Sequence of chain 38.B:
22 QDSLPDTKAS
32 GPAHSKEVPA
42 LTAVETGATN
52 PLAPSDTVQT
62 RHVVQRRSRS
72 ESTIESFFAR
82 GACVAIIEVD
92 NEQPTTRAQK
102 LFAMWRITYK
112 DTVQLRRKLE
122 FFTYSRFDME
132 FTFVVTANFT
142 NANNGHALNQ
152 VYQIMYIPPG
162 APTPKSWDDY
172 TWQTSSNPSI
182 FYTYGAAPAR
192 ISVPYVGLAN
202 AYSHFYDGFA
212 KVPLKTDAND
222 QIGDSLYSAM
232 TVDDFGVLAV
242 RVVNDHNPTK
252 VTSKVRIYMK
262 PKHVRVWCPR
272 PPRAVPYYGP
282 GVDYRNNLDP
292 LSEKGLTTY

Binding-site contacts:
Ligand atom N4 contacts residue ILE192 of chain 38.B at 3.6 Å.
Ligand atom C21 contacts residue TYR203 of chain 38.B at 3.8 Å (hydrophobic).
Ligand atom C1 contacts residue PRO179 of chain 38.B at 3.9 Å (hydrophobic).
Ligand atom N4 contacts residue LEU239 of chain 38.B at 3.8 Å.
Ligand atom C4 contacts residue TYR157 of chain 38.B at 3.4 Å (hydrophobic).
Ligand atom C22 contacts residue PHE236 of chain 38.B at 3.9 Å (hydrophobic).
Ligand atom C10 contacts residue VAL194 of chain 38.B at 3.7 Å (hydrophobic).
Ligand atom C1 contacts residue ILE155 of chain 38.B at 3.7 Å (hydrophobic).
Ligand atom C19 contacts residue TYR110 of chain 38.B at 3.7 Å (hydrophobic).
Ligand atom C11 contacts residue VAL194 of chain 38.B at 3.7 Å (hydrophobic).
Ligand atom C11 contacts residue TYR157 of chain 38.B at 3.6 Å (hydrophobic).
Ligand atom C3 contacts residue TYR157 of chain 38.B at 3.5 Å (hydrophobic).
Ligand atom C22 contacts residue TYR203 of chain 38.B at 3.5 Å (hydrophobic).
Ligand atom C4 contacts residue ALA24 of chain 38.D at 3.8 Å (hydrophobic).
Ligand atom C23 contacts residue PHE236 of chain 38.B at 3.5 Å (hydrophobic).
Ligand atom C3 contacts residue ALA24 of chain 38.D at 3.7 Å (hydrophobic).
Ligand atom C14 contacts residue PHE236 of chain 38.B at 3.9 Å (hydrophobic).
Ligand atom C10 contacts residue TYR157 of chain 38.B at 3.6 Å (hydrophobic).
Ligand atom C7 contacts residue PHE132 of chain 38.B at 3.6 Å (hydrophobic).
Ligand atom C9 contacts residue TYR157 of chain 38.B at 3.8 Å (hydrophobic).
Ligand atom O24 contacts residue TYR110 of chain 38.B at 3.9 Å.
Ligand atom N3 contacts residue ILE192 of chain 38.B at 3.8 Å.
Ligand atom C13 contacts residue VAL197 of chain 38.B at 3.6 Å (hydrophobic).
Ligand atom C14 contacts residue VAL197 of chain 38.B at 3.6 Å (hydrophobic).
Ligand atom C8 contacts residue ILE108 of chain 38.B at 3.8 Å (hydrophobic).
Ligand atom N6 contacts residue VAL194 of chain 38.B at 3.7 Å.
Ligand atom C19 contacts residue PHE236 of chain 38.B at 3.5 Å (hydrophobic).
Ligand atom O25 contacts residue TYR110 of chain 38.B at 3.0 Å.
Ligand atom C3 contacts residue PRO179 of chain 38.B at 3.7 Å (hydrophobic).
Ligand atom C8 contacts residue PHE132 of chain 38.B at 3.4 Å (hydrophobic).
Ligand atom O24 contacts residue PHE236 of chain 38.B at 3.7 Å.
Ligand atom C23 contacts residue TYR110 of chain 38.B at 3.3 Å (hydrophobic).
Ligand atom C20 contacts residue TYR110 of chain 38.B at 3.5 Å (hydrophobic).
Ligand atom C21 contacts residue PHE236 of chain 38.B at 3.4 Å (hydrophobic).
Ligand atom C20 contacts residue PHE236 of chain 38.B at 3.2 Å (hydrophobic).
Ligand atom C1 contacts residue ILE181 of chain 38.B at 3.4 Å (hydrophobic).
Ligand atom C9 contacts residue ILE108 of chain 38.B at 3.5 Å (hydrophobic).
Ligand atom C12 contacts residue PHE236 of chain 38.B at 3.8 Å (hydrophobic).
Ligand atom C26 contacts residue THR109 of chain 38.B at 3.7 Å.
Ligand atom C27 contacts residue THR109 of chain 38.B at 3.5 Å.

Sequence of chain 38.D:
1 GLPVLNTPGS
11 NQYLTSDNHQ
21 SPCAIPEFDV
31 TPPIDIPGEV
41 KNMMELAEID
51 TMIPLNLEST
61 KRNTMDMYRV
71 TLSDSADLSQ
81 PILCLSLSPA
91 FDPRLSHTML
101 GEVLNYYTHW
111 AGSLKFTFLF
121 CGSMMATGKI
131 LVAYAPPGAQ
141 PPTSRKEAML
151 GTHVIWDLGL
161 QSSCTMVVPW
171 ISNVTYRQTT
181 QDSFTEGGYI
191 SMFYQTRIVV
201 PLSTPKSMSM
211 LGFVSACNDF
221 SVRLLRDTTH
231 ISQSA

Sequence of chain 39.D:
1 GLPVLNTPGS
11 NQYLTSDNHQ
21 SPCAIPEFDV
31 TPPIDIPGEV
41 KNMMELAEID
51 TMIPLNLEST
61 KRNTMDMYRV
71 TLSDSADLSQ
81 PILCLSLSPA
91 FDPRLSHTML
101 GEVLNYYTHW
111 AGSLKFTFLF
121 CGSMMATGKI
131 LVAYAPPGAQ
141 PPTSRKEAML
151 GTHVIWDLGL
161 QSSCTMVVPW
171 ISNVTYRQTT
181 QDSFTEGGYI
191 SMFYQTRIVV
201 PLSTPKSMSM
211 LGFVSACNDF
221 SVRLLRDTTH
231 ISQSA

This small molecule binds to this protein.
Small molecule (SMILES): CCOC(=O)c1ccc(OCCCCC2CCN(c3ccc(C)nn3)CC2)cc1